Sequence of chain 2.A:
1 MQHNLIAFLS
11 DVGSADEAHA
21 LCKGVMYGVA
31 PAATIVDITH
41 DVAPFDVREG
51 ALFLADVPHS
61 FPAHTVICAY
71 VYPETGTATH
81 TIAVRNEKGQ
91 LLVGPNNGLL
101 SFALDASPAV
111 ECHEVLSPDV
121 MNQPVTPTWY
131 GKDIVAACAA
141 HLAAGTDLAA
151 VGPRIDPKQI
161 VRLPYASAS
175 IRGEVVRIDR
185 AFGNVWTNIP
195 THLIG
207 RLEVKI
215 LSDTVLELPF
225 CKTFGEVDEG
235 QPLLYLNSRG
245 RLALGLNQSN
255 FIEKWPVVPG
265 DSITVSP

A small-molecule ligand and the protein it binds are described below.
Small molecule (SMILES): Nc1ncnc2c1ncn2[C@@H]1O[C@H](CO)[C@@H](O)[C@H]1O

Sequence of chain 3.A:
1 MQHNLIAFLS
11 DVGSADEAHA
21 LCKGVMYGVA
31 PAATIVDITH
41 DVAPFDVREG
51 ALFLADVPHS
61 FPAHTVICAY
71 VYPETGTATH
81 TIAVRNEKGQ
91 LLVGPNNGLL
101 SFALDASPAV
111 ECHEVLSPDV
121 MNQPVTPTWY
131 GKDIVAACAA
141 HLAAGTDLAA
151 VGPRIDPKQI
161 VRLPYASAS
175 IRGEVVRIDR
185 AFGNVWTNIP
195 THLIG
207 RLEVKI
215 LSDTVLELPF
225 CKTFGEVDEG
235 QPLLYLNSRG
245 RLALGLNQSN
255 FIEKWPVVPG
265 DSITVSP

Binding-site contacts:
Ligand atom O2' contacts residue ASP11 of chain 3.A at 2.8 Å (salt-bridge).
Ligand atom N1 contacts residue LEU250 of chain 2.A at 3.5 Å (h-bond).
Ligand atom N3 contacts residue PRO73 of chain 3.A at 3.3 Å.
Ligand atom C2 contacts residue PHE45 of chain 3.A at 3.6 Å (hydrophobic).
Ligand atom O3' contacts residue ASP11 of chain 3.A at 2.6 Å (salt-bridge).
Ligand atom C6 contacts residue LEU250 of chain 2.A at 3.6 Å (hydrophobic).
Ligand atom N6 contacts residue PHE228 of chain 2.A at 3.5 Å.
Ligand atom O5' contacts residue GLY131 of chain 3.A at 3.3 Å (h-bond).
Ligand atom O5' contacts residue TRP129 of chain 3.A at 3.4 Å.
Ligand atom O5' contacts residue THR75 of chain 3.A at 3.5 Å (h-bond).
Ligand atom O5' contacts residue TYR130 of chain 3.A at 3.4 Å (h-bond).
Ligand atom C6 contacts residue PHE228 of chain 2.A at 3.4 Å (hydrophobic).
Ligand atom N6 contacts residue ASN188 of chain 2.A at 3.0 Å (h-bond).
Ligand atom O2' contacts residue TYR72 of chain 3.A at 3.4 Å (h-bond).
Ligand atom C6 contacts residue PHE45 of chain 3.A at 3.5 Å (hydrophobic).
Ligand atom C5 contacts residue PHE228 of chain 2.A at 3.5 Å (hydrophobic).
Ligand atom C3' contacts residue ASP11 of chain 3.A at 3.3 Å.
Ligand atom C4 contacts residue PHE45 of chain 3.A at 3.3 Å (hydrophobic).
Ligand atom N3 contacts residue PHE228 of chain 2.A at 3.6 Å.
Ligand atom C8 contacts residue PHE186 of chain 2.A at 3.6 Å (hydrophobic).
Ligand atom O5' contacts residue THR128 of chain 3.A at 3.0 Å (h-bond).
Ligand atom C2' contacts residue PHE186 of chain 2.A at 3.6 Å (hydrophobic).
Ligand atom O3' contacts residue TYR72 of chain 3.A at 3.0 Å (h-bond).
Ligand atom C5 contacts residue PHE45 of chain 3.A at 3.4 Å (hydrophobic).
Ligand atom O2' contacts residue PRO73 of chain 3.A at 3.5 Å (h-bond).
Ligand atom N3 contacts residue PHE45 of chain 3.A at 3.5 Å.
Ligand atom N1 contacts residue GLN252 of chain 2.A at 2.9 Å (h-bond).
Ligand atom C4 contacts residue PHE228 of chain 2.A at 3.5 Å (hydrophobic).
Ligand atom C4' contacts residue TYR72 of chain 3.A at 3.5 Å (hydrophobic).
Ligand atom N7 contacts residue PHE228 of chain 2.A at 3.4 Å.
Ligand atom C2' contacts residue ASP11 of chain 3.A at 3.5 Å.
Ligand atom N7 contacts residue PHE186 of chain 2.A at 3.5 Å.
Ligand atom N6 contacts residue LEU250 of chain 2.A at 2.9 Å (h-bond).
Ligand atom C5' contacts residue TRP129 of chain 3.A at 3.6 Å (hydrophobic).
Ligand atom C2 contacts residue PHE228 of chain 2.A at 3.5 Å (hydrophobic).
Ligand atom N7 contacts residue ASN188 of chain 2.A at 3.0 Å (h-bond).
Ligand atom O3' contacts residue TYR70 of chain 3.A at 3.3 Å.
Ligand atom C2 contacts residue GLN252 of chain 2.A at 3.4 Å.
Ligand atom N1 contacts residue PHE228 of chain 2.A at 3.5 Å.
Ligand atom C1' contacts residue TYR72 of chain 3.A at 3.6 Å (hydrophobic).